A protein and the small-molecule ligand that binds it are described below.
Small molecule (SMILES): NS(=O)(=O)c1ccc(C(=O)CSc2ncccn2)cc1Cl

Binding-site contacts:
Ligand atom N11 contacts residue SER130 of chain 1.C at 3.9 Å.
Ligand atom CL1 contacts residue LEU197 of chain 1.C at 3.8 Å.
Ligand atom O17 contacts residue HIS91 of chain 1.C at 3.2 Å.
Ligand atom C14 contacts residue SER133 of chain 1.C at 3.9 Å.
Ligand atom C5 contacts residue THR199 of chain 1.C at 3.9 Å.
Ligand atom C2 contacts residue VAL119 of chain 1.C at 3.9 Å (hydrophobic).
Ligand atom CL1 contacts residue VAL119 of chain 1.C at 3.8 Å.
Ligand atom S16 contacts residue ZN1 of chain 1.M at 3.0 Å.
Ligand atom C4 contacts residue HIS91 of chain 1.C at 3.5 Å.
Ligand atom CL1 contacts residue VAL141 of chain 1.C at 3.3 Å.
Ligand atom C5 contacts residue GLN89 of chain 1.C at 3.9 Å.
Ligand atom N19 contacts residue HIS117 of chain 1.C at 3.4 Å (h-bond).
Ligand atom N19 contacts residue HIS91 of chain 1.C at 3.2 Å (h-bond).
Ligand atom C9 contacts residue SER133 of chain 1.C at 3.9 Å.
Ligand atom O17 contacts residue ZN1 of chain 1.M at 2.8 Å.
Ligand atom S16 contacts residue HIS117 of chain 1.C at 3.9 Å.
Ligand atom C15 contacts residue SER133 of chain 1.C at 3.7 Å.
Ligand atom O18 contacts residue TRP208 of chain 1.C at 3.4 Å.
Ligand atom C3 contacts residue HIS91 of chain 1.C at 3.8 Å.
Ligand atom CL1 contacts residue VAL206 of chain 1.C at 3.8 Å.
Ligand atom O17 contacts residue TRP208 of chain 1.C at 3.9 Å.
Ligand atom C1 contacts residue LEU197 of chain 1.C at 3.8 Å (hydrophobic).
Ligand atom N19 contacts residue ZN1 of chain 1.M at 2.0 Å.
Ligand atom C15 contacts residue PRO201 of chain 1.C at 3.7 Å (hydrophobic).
Ligand atom C13 contacts residue SER133 of chain 1.C at 3.6 Å.
Ligand atom S16 contacts residue HIS91 of chain 1.C at 3.9 Å.
Ligand atom S16 contacts residue THR198 of chain 1.C at 3.8 Å.
Ligand atom C4 contacts residue THR199 of chain 1.C at 3.5 Å.
Ligand atom C21 contacts residue LEU197 of chain 1.C at 3.5 Å (hydrophobic).
Ligand atom O17 contacts residue HIS117 of chain 1.C at 3.1 Å (h-bond).
Ligand atom O18 contacts residue LEU197 of chain 1.C at 3.3 Å.
Ligand atom N19 contacts residue HIS93 of chain 1.C at 3.4 Å (h-bond).
Ligand atom C13 contacts residue PRO201 of chain 1.C at 3.3 Å (hydrophobic).
Ligand atom O18 contacts residue THR198 of chain 1.C at 3.1 Å (h-bond).
Ligand atom C21 contacts residue VAL119 of chain 1.C at 3.6 Å (hydrophobic).
Ligand atom C2 contacts residue LEU197 of chain 1.C at 3.8 Å (hydrophobic).
Ligand atom N19 contacts residue THR198 of chain 1.C at 2.9 Å (h-bond).
Ligand atom N10 contacts residue SER133 of chain 1.C at 3.7 Å.
Ligand atom O12 contacts residue GLN89 of chain 1.C at 3.4 Å (h-bond).
Ligand atom O17 contacts residue VAL119 of chain 1.C at 3.8 Å.

Sequence of chain 1.C:
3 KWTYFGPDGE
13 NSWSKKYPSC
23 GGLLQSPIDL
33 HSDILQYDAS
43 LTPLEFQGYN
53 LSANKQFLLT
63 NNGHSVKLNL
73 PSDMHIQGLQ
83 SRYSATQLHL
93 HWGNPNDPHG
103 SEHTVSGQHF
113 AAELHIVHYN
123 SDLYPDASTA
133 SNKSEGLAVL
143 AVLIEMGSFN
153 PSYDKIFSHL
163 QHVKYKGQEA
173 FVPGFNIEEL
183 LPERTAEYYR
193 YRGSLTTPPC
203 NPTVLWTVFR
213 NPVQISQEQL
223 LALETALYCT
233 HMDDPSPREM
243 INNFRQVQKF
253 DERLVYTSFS